The small molecule below binds the protein below.
Small molecule (SMILES): O=C(Nc1ccc(CN2CCNCC2)c(C(F)(F)F)c1)c1cccc(-c2ccc3nc(NC(=O)C4CC4)sc3n2)c1

Sequence of chain 2.B:
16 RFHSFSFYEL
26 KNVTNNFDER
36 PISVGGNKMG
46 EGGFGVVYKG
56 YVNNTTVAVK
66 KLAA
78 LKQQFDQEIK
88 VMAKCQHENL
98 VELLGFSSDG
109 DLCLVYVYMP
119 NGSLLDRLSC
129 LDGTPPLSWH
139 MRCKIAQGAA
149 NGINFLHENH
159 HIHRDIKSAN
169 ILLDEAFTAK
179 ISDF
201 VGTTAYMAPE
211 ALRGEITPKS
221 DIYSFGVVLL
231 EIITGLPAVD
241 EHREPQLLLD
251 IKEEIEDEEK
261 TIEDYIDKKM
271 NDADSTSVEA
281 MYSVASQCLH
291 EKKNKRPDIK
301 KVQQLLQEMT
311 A

Binding-site contacts:
Ligand atom CAO contacts residue ILE160 of chain 2.B at 3.2 Å (hydrophobic).
Ligand atom OAA contacts residue SER180 of chain 2.B at 3.2 Å.
Ligand atom CAI contacts residue GLU85 of chain 2.B at 3.4 Å.
Ligand atom CAP contacts residue ASP181 of chain 2.B at 3.7 Å.
Ligand atom CAL contacts residue LEU170 of chain 2.B at 3.5 Å (hydrophobic).
Ligand atom CBK contacts residue LEU170 of chain 2.B at 3.6 Å (hydrophobic).
Ligand atom CBC contacts residue MET117 of chain 2.B at 3.5 Å (hydrophobic).
Ligand atom CBD contacts residue ASP181 of chain 2.B at 3.4 Å.
Ligand atom CAP contacts residue HIS161 of chain 2.B at 3.4 Å.
Ligand atom CBB contacts residue ASP181 of chain 2.B at 3.1 Å.
Ligand atom NAY contacts residue TYR114 of chain 2.B at 3.1 Å (h-bond).
Ligand atom FAD contacts residue HIS161 of chain 2.B at 3.6 Å.
Ligand atom CAI contacts residue ASP181 of chain 2.B at 3.6 Å.
Ligand atom CAK contacts residue TYR114 of chain 2.B at 3.7 Å (hydrophobic).
Ligand atom NAV contacts residue MET117 of chain 2.B at 3.0 Å (h-bond).
Ligand atom NAW contacts residue PHE182 of chain 2.B at 3.4 Å.
Ligand atom NAZ contacts residue TYR116 of chain 2.B at 3.3 Å.
Ligand atom CAL contacts residue VAL115 of chain 2.B at 3.5 Å (hydrophobic).
Ligand atom NAY contacts residue ASP181 of chain 2.B at 3.1 Å (salt-bridge).
Ligand atom CBE contacts residue ASP181 of chain 2.B at 3.6 Å.
Ligand atom CAT contacts residue ASP181 of chain 2.B at 3.3 Å.
Ligand atom FAE contacts residue ILE179 of chain 2.B at 3.3 Å.
Ligand atom CAQ contacts residue TYR116 of chain 2.B at 3.3 Å (hydrophobic).
Ligand atom CAL contacts residue MET117 of chain 2.B at 3.5 Å (hydrophobic).
Ligand atom CBM contacts residue MET117 of chain 2.B at 3.4 Å (hydrophobic).
Ligand atom CBL contacts residue ALA63 of chain 2.B at 3.7 Å (hydrophobic).
Ligand atom CBD contacts residue TYR114 of chain 2.B at 3.6 Å (hydrophobic).
Ligand atom NAY contacts residue GLU85 of chain 2.B at 3.3 Å (salt-bridge).
Ligand atom OAA contacts residue ASP181 of chain 2.B at 2.6 Å (salt-bridge).
Ligand atom NAZ contacts residue MET117 of chain 2.B at 3.0 Å (h-bond).
Ligand atom CAR contacts residue GLY120 of chain 2.B at 3.5 Å.
Ligand atom FAC contacts residue MET89 of chain 2.B at 3.5 Å.
Ligand atom OAA contacts residue VAL98 of chain 2.B at 3.4 Å.
Ligand atom CAG contacts residue TYR114 of chain 2.B at 3.4 Å (hydrophobic).
Ligand atom CBM contacts residue TYR116 of chain 2.B at 3.3 Å (hydrophobic).
Ligand atom CAF contacts residue TYR114 of chain 2.B at 3.6 Å (hydrophobic).
Ligand atom NAX contacts residue ILE160 of chain 2.B at 2.9 Å (h-bond).
Ligand atom CAN contacts residue ASP181 of chain 2.B at 3.6 Å.
Ligand atom CAF contacts residue LYS65 of chain 2.B at 3.5 Å.
Ligand atom FAE contacts residue VAL98 of chain 2.B at 3.5 Å.